Sequence of chain 1.A:
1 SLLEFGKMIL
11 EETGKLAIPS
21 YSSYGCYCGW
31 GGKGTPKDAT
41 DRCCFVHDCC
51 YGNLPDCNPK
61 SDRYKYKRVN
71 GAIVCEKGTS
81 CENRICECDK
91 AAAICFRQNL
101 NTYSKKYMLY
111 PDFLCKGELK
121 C

The protein below binds the small molecule below.
Small molecule (SMILES): C/C=C/c1ccc(O)c(OC)c1

Binding-site contacts:
Ligand atom C4 contacts residue GLY29 of chain 1.A at 3.9 Å.
Ligand atom C9 contacts residue GLY29 of chain 1.A at 3.6 Å.
Ligand atom C6 contacts residue PHE5 of chain 1.A at 3.8 Å (hydrophobic).
Ligand atom C5 contacts residue HIS47 of chain 1.A at 3.9 Å.
Ligand atom O4 contacts residue HIS47 of chain 1.A at 3.2 Å (h-bond).
Ligand atom O3 contacts residue ASP48 of chain 1.A at 3.4 Å (salt-bridge).
Ligand atom C3 contacts residue ASP48 of chain 1.A at 4.1 Å.
Ligand atom C8 contacts residue TYR21 of chain 1.A at 4.1 Å (hydrophobic).
Ligand atom O4 contacts residue CYS44 of chain 1.A at 3.1 Å (h-bond).
Ligand atom C6 contacts residue GLY29 of chain 1.A at 4.3 Å.
Ligand atom C7 contacts residue SER22 of chain 1.A at 4.1 Å.
Ligand atom O3 contacts residue GLY29 of chain 1.A at 3.1 Å (h-bond).
Ligand atom C3 contacts residue CYS28 of chain 1.A at 4.1 Å (hydrophobic).
Ligand atom C7 contacts residue GLY29 of chain 1.A at 4.3 Å.
Ligand atom C9 contacts residue ASP48 of chain 1.A at 3.9 Å.
Ligand atom C4 contacts residue HIS47 of chain 1.A at 3.6 Å.
Ligand atom O3 contacts residue TYR27 of chain 1.A at 3.9 Å.
Ligand atom O4 contacts residue ASP48 of chain 1.A at 2.8 Å (salt-bridge).
Ligand atom C1 contacts residue TYR21 of chain 1.A at 3.3 Å (hydrophobic).
Ligand atom C6 contacts residue PHE96 of chain 1.A at 4.1 Å (hydrophobic).
Ligand atom C1 contacts residue PHE5 of chain 1.A at 4.2 Å (hydrophobic).
Ligand atom C4 contacts residue TYR27 of chain 1.A at 4.1 Å (hydrophobic).
Ligand atom C5 contacts residue CYS28 of chain 1.A at 4.4 Å (hydrophobic).
Ligand atom C1 contacts residue GLY29 of chain 1.A at 3.7 Å.
Ligand atom C5 contacts residue CYS44 of chain 1.A at 3.3 Å (hydrophobic).
Ligand atom C7 contacts residue TYR21 of chain 1.A at 2.9 Å (hydrophobic).
Ligand atom O4 contacts residue TYR27 of chain 1.A at 3.9 Å.
Ligand atom C4 contacts residue CYS28 of chain 1.A at 4.2 Å (hydrophobic).
Ligand atom C4 contacts residue CYS44 of chain 1.A at 3.9 Å (hydrophobic).
Ligand atom C2 contacts residue TYR21 of chain 1.A at 4.1 Å (hydrophobic).
Ligand atom C2 contacts residue GLY29 of chain 1.A at 3.0 Å.
Ligand atom C3 contacts residue TYR27 of chain 1.A at 4.2 Å (hydrophobic).
Ligand atom C5 contacts residue PHE96 of chain 1.A at 4.1 Å (hydrophobic).
Ligand atom C4 contacts residue ASP48 of chain 1.A at 3.9 Å.
Ligand atom C2 contacts residue CYS28 of chain 1.A at 4.0 Å (hydrophobic).
Ligand atom C3 contacts residue GLY29 of chain 1.A at 3.1 Å.
Ligand atom C5 contacts residue PHE5 of chain 1.A at 4.0 Å (hydrophobic).
Ligand atom C6 contacts residue TYR21 of chain 1.A at 3.7 Å (hydrophobic).
Ligand atom C6 contacts residue CYS44 of chain 1.A at 3.9 Å (hydrophobic).
Ligand atom C1 contacts residue CYS28 of chain 1.A at 4.4 Å (hydrophobic).